Sequence of chain 1.B:
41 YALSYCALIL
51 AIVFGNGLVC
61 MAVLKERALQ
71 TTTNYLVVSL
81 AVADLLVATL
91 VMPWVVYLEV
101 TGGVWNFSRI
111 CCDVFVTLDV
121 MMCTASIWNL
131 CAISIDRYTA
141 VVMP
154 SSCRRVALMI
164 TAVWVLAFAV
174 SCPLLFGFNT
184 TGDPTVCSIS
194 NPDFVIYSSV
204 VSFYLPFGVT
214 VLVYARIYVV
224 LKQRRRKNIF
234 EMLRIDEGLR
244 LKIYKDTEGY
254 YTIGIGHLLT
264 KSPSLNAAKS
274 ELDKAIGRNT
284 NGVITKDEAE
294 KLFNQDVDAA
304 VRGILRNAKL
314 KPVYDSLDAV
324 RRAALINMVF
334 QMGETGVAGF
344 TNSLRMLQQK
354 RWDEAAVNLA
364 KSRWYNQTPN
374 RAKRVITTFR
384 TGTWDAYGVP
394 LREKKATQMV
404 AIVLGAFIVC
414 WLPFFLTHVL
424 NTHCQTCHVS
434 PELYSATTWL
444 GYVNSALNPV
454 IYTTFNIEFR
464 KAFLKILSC

Binding-site contacts:
Ligand atom C8 contacts residue ILE192 of chain 1.B at 3.6 Å (hydrophobic).
Ligand atom O2 contacts residue ASP119 of chain 1.B at 3.0 Å (salt-bridge).
Ligand atom C3 contacts residue PHE418 of chain 1.B at 3.9 Å (hydrophobic).
Ligand atom C13 contacts residue TYR445 of chain 1.B at 3.3 Å (hydrophobic).
Ligand atom C6 contacts residue ASP119 of chain 1.B at 3.2 Å.
Ligand atom O1 contacts residue HIS421 of chain 1.B at 3.2 Å (h-bond).
Ligand atom N1 contacts residue ASP119 of chain 1.B at 3.1 Å (salt-bridge).
Ligand atom C10 contacts residue ASP119 of chain 1.B at 3.5 Å.
Ligand atom N2 contacts residue TYR445 of chain 1.B at 3.5 Å (h-bond).
Ligand atom C5 contacts residue VAL120 of chain 1.B at 3.8 Å (hydrophobic).
Ligand atom O2 contacts residue VAL120 of chain 1.B at 3.8 Å.
Ligand atom C14 contacts residue ASP119 of chain 1.B at 3.7 Å.
Ligand atom C6 contacts residue TRP414 of chain 1.B at 3.8 Å (hydrophobic).
Ligand atom CL1 contacts residue CYS123 of chain 1.B at 3.4 Å.
Ligand atom C3 contacts residue SER201 of chain 1.B at 3.4 Å.
Ligand atom O1 contacts residue ILE192 of chain 1.B at 3.5 Å.
Ligand atom N1 contacts residue ILE192 of chain 1.B at 3.8 Å.
Ligand atom C14 contacts residue THR441 of chain 1.B at 3.8 Å.
Ligand atom C16 contacts residue SER201 of chain 1.B at 3.6 Å.
Ligand atom C13 contacts residue ASP119 of chain 1.B at 3.6 Å.
Ligand atom C17 contacts residue VAL198 of chain 1.B at 3.8 Å (hydrophobic).
Ligand atom C4 contacts residue VAL120 of chain 1.B at 3.8 Å (hydrophobic).
Ligand atom C1 contacts residue PHE417 of chain 1.B at 3.8 Å (hydrophobic).
Ligand atom O3 contacts residue HIS421 of chain 1.B at 3.1 Å.
Ligand atom CL1 contacts residue VAL120 of chain 1.B at 3.6 Å.
Ligand atom N2 contacts residue ASP119 of chain 1.B at 2.8 Å (salt-bridge).
Ligand atom C16 contacts residue VAL198 of chain 1.B at 3.9 Å (hydrophobic).
Ligand atom C9 contacts residue ASP119 of chain 1.B at 3.1 Å.
Ligand atom C8 contacts residue PHE417 of chain 1.B at 3.6 Å (hydrophobic).
Ligand atom C15 contacts residue ASP119 of chain 1.B at 3.7 Å.
Ligand atom C11 contacts residue TYR437 of chain 1.B at 3.8 Å (hydrophobic).
Ligand atom O3 contacts residue PHE417 of chain 1.B at 3.2 Å.
Ligand atom C15 contacts residue PHE417 of chain 1.B at 3.5 Å (hydrophobic).
Ligand atom C7 contacts residue PHE417 of chain 1.B at 3.6 Å (hydrophobic).
Ligand atom C17 contacts residue PHE418 of chain 1.B at 3.8 Å (hydrophobic).
Ligand atom O1 contacts residue PHE417 of chain 1.B at 3.9 Å.
Ligand atom C12 contacts residue PHE115 of chain 1.B at 3.9 Å (hydrophobic).
Ligand atom C1 contacts residue ILE192 of chain 1.B at 3.4 Å (hydrophobic).
Ligand atom C14 contacts residue TYR445 of chain 1.B at 3.5 Å (hydrophobic).
Ligand atom C7 contacts residue ILE192 of chain 1.B at 3.5 Å (hydrophobic).

A small-molecule ligand and the protein it binds are described below.
Small molecule (SMILES): CCc1cc(Cl)c(OC)c(C(=O)NC[C@@H]2CCCN2CC)c1O